Binding-site contacts:
Ligand atom C10 contacts residue LYS47 of chain 1.A at 4.3 Å.
Ligand atom C5 contacts residue VAL29 of chain 1.A at 3.8 Å (hydrophobic).
Ligand atom C6 contacts residue LEU31 of chain 1.A at 3.9 Å (hydrophobic).
Ligand atom C6 contacts residue PHE17 of chain 1.A at 3.8 Å (hydrophobic).
Ligand atom C13 contacts residue VAL29 of chain 1.A at 3.5 Å (hydrophobic).
Ligand atom O1 contacts residue PHE17 of chain 1.A at 3.8 Å.
Ligand atom C4 contacts residue GLN24 of chain 1.A at 3.9 Å.
Ligand atom C9 contacts residue LYS47 of chain 1.A at 4.3 Å.
Ligand atom O5 contacts residue LYS47 of chain 1.A at 3.4 Å.
Ligand atom O1 contacts residue ILE83 of chain 1.A at 3.8 Å.
Ligand atom O2 contacts residue VAL29 of chain 1.A at 4.2 Å.
Ligand atom O3 contacts residue ARG85 of chain 1.A at 2.8 Å (salt-bridge).
Ligand atom C3 contacts residue SER22 of chain 1.A at 4.2 Å.
Ligand atom C8 contacts residue VAL29 of chain 1.A at 3.7 Å (hydrophobic).
Ligand atom C14 contacts residue VAL29 of chain 1.A at 3.8 Å (hydrophobic).
Ligand atom O1 contacts residue VAL29 of chain 1.A at 4.5 Å.
Ligand atom C6 contacts residue VAL29 of chain 1.A at 4.2 Å (hydrophobic).
Ligand atom C2 contacts residue SER22 of chain 1.A at 3.7 Å.
Ligand atom O3 contacts residue VAL29 of chain 1.A at 4.3 Å.
Ligand atom C12 contacts residue VAL29 of chain 1.A at 3.8 Å (hydrophobic).
Ligand atom O5 contacts residue ILE83 of chain 1.A at 3.6 Å.
Ligand atom C12 contacts residue ARG85 of chain 1.A at 3.9 Å.
Ligand atom O4 contacts residue ARG85 of chain 1.A at 3.5 Å (salt-bridge).
Ligand atom C1 contacts residue SER22 of chain 1.A at 3.9 Å.
Ligand atom C4 contacts residue VAL29 of chain 1.A at 4.0 Å (hydrophobic).
Ligand atom O2 contacts residue GLN24 of chain 1.A at 2.9 Å (h-bond).
Ligand atom C11 contacts residue VAL29 of chain 1.A at 4.3 Å (hydrophobic).
Ligand atom C9 contacts residue VAL29 of chain 1.A at 4.3 Å (hydrophobic).
Ligand atom O3 contacts residue GLN24 of chain 1.A at 4.3 Å.
Ligand atom C14 contacts residue GLN24 of chain 1.A at 3.6 Å.
Ligand atom C11 contacts residue ARG85 of chain 1.A at 3.9 Å.
Ligand atom C9 contacts residue ILE83 of chain 1.A at 4.4 Å (hydrophobic).
Ligand atom C3 contacts residue GLN24 of chain 1.A at 3.5 Å.
Ligand atom C7 contacts residue VAL29 of chain 1.A at 4.0 Å (hydrophobic).
Ligand atom C6 contacts residue SER22 of chain 1.A at 4.5 Å.
Ligand atom C1 contacts residue LEU31 of chain 1.A at 4.0 Å (hydrophobic).

Sequence of chain 1.A:
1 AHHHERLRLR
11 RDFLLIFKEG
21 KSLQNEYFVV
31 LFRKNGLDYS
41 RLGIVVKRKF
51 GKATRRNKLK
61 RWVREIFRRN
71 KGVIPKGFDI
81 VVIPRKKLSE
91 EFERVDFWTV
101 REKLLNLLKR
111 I

The protein below binds the small molecule below.
Small molecule (SMILES): O=C1c2ccccc2C(=O)c2c(O)c(O)cc(O)c21